Sequence of chain 1.A:
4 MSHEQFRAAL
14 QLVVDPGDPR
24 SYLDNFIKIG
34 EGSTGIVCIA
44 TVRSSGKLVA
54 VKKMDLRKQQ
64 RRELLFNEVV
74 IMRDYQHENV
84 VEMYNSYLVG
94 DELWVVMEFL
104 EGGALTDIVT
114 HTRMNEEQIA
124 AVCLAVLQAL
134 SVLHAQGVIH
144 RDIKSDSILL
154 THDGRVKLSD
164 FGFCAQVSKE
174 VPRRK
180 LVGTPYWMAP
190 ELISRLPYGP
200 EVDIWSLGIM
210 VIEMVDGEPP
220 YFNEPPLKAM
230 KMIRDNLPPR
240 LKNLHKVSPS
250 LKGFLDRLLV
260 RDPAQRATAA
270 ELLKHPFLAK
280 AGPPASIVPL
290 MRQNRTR

Binding-site contacts:
Ligand atom N29 contacts residue ALA53 of chain 1.A at 3.5 Å.
Ligand atom C36 contacts residue ASP163 of chain 1.A at 3.3 Å.
Ligand atom C24 contacts residue ASP163 of chain 1.A at 3.5 Å.
Ligand atom C26 contacts residue LEU152 of chain 1.A at 3.7 Å (hydrophobic).
Ligand atom C36 contacts residue GOL1 of chain 1.C at 3.6 Å.
Ligand atom N29 contacts residue LEU103 of chain 1.A at 3.7 Å.
Ligand atom C13 contacts residue GLY35 of chain 1.A at 3.7 Å.
Ligand atom C23 contacts residue ASP149 of chain 1.A at 3.5 Å.
Ligand atom N38 contacts residue LEU103 of chain 1.A at 3.0 Å (h-bond).
Ligand atom C10 contacts residue GLY106 of chain 1.A at 3.5 Å.
Ligand atom C37 contacts residue VAL40 of chain 1.A at 3.1 Å (hydrophobic).
Ligand atom C9 contacts residue GLY106 of chain 1.A at 3.6 Å.
Ligand atom N30 contacts residue LEU103 of chain 1.A at 2.8 Å (h-bond).
Ligand atom C3 contacts residue ASP110 of chain 1.A at 3.6 Å.
Ligand atom N22 contacts residue ASP163 of chain 1.A at 2.8 Å (salt-bridge).
Ligand atom C4 contacts residue ARG291 of chain 1.A at 3.4 Å.
Ligand atom C18 contacts residue GLY35 of chain 1.A at 3.4 Å.
Ligand atom C11 contacts residue GLU104 of chain 1.A at 3.2 Å.
Ligand atom N30 contacts residue PHE102 of chain 1.A at 3.4 Å.
Ligand atom C17 contacts residue ILE39 of chain 1.A at 3.7 Å (hydrophobic).
Ligand atom C17 contacts residue GLY38 of chain 1.A at 3.4 Å.
Ligand atom C20 contacts residue ASP163 of chain 1.A at 3.6 Å.
Ligand atom C23 contacts residue ASP163 of chain 1.A at 3.2 Å.
Ligand atom C16 contacts residue GLY38 of chain 1.A at 3.6 Å.
Ligand atom C11 contacts residue GLY106 of chain 1.A at 3.6 Å.
Ligand atom C18 contacts residue LYS55 of chain 1.A at 3.6 Å.
Ligand atom C8 contacts residue GLY106 of chain 1.A at 3.7 Å.
Ligand atom C42 contacts residue LEU152 of chain 1.A at 3.6 Å (hydrophobic).
Ligand atom C12 contacts residue LEU103 of chain 1.A at 3.1 Å (hydrophobic).
Ligand atom C32 contacts residue ALA53 of chain 1.A at 3.7 Å (hydrophobic).
Ligand atom C7 contacts residue GLY106 of chain 1.A at 3.7 Å.
Ligand atom C14 contacts residue LYS55 of chain 1.A at 3.7 Å.
Ligand atom C17 contacts residue GLY35 of chain 1.A at 3.6 Å.
Ligand atom C18 contacts residue VAL40 of chain 1.A at 3.5 Å (hydrophobic).
Ligand atom N30 contacts residue GLU101 of chain 1.A at 3.4 Å (salt-bridge).
Ligand atom C3 contacts residue ARG291 of chain 1.A at 3.2 Å.
Ligand atom C13 contacts residue LYS55 of chain 1.A at 3.7 Å.
Ligand atom C12 contacts residue GLY106 of chain 1.A at 3.7 Å.
Ligand atom N29 contacts residue GLU101 of chain 1.A at 2.7 Å (salt-bridge).
Ligand atom C33 contacts residue MET100 of chain 1.A at 3.7 Å (hydrophobic).

This protein binds this small molecule.
Small molecule (SMILES): CN1CCN(C(=O)N2Cc3c(n[nH]c3NC(=O)c3cccc(Oc4ccccc4)c3)C2(C)C)[C@@H](Cc2ccccc2)C1